This protein binds this small molecule.
Small molecule (SMILES): CC(=O)N[C@@H]1[C@@H](O)[C@H](O)[C@@H](CO)O[C@H]1O

Binding-site contacts:
Ligand atom C4 contacts residue ASN230 of chain 1.A at 4.2 Å.
Ligand atom O5 contacts residue ASN230 of chain 1.A at 2.3 Å (h-bond).
Ligand atom N2 contacts residue ASN230 of chain 1.A at 2.9 Å (h-bond).
Ligand atom C8 contacts residue GLU461 of chain 1.C at 3.5 Å.
Ligand atom C1 contacts residue THR105 of chain 1.A at 3.8 Å.
Ligand atom C8 contacts residue LYS458 of chain 1.C at 3.8 Å.
Ligand atom C7 contacts residue ASN230 of chain 1.A at 3.7 Å.
Ligand atom C6 contacts residue THR105 of chain 1.A at 4.2 Å.
Ligand atom O7 contacts residue ASN230 of chain 1.A at 4.0 Å.
Ligand atom C1 contacts residue THR232 of chain 1.A at 3.7 Å.
Ligand atom C5 contacts residue THR232 of chain 1.A at 3.9 Å.
Ligand atom C2 contacts residue ASN230 of chain 1.A at 2.4 Å.
Ligand atom C1 contacts residue ASN230 of chain 1.A at 1.4 Å.
Ligand atom C6 contacts residue THR232 of chain 1.A at 4.3 Å.
Ligand atom O7 contacts residue GLU461 of chain 1.C at 3.0 Å (salt-bridge).
Ligand atom C5 contacts residue THR105 of chain 1.A at 4.3 Å.
Ligand atom O5 contacts residue THR232 of chain 1.A at 3.8 Å.
Ligand atom C3 contacts residue ASN230 of chain 1.A at 3.8 Å.
Ligand atom O5 contacts residue THR105 of chain 1.A at 3.3 Å.
Ligand atom C5 contacts residue ASN230 of chain 1.A at 3.6 Å.
Ligand atom C7 contacts residue GLU461 of chain 1.C at 3.6 Å.

Sequence of chain 1.C:
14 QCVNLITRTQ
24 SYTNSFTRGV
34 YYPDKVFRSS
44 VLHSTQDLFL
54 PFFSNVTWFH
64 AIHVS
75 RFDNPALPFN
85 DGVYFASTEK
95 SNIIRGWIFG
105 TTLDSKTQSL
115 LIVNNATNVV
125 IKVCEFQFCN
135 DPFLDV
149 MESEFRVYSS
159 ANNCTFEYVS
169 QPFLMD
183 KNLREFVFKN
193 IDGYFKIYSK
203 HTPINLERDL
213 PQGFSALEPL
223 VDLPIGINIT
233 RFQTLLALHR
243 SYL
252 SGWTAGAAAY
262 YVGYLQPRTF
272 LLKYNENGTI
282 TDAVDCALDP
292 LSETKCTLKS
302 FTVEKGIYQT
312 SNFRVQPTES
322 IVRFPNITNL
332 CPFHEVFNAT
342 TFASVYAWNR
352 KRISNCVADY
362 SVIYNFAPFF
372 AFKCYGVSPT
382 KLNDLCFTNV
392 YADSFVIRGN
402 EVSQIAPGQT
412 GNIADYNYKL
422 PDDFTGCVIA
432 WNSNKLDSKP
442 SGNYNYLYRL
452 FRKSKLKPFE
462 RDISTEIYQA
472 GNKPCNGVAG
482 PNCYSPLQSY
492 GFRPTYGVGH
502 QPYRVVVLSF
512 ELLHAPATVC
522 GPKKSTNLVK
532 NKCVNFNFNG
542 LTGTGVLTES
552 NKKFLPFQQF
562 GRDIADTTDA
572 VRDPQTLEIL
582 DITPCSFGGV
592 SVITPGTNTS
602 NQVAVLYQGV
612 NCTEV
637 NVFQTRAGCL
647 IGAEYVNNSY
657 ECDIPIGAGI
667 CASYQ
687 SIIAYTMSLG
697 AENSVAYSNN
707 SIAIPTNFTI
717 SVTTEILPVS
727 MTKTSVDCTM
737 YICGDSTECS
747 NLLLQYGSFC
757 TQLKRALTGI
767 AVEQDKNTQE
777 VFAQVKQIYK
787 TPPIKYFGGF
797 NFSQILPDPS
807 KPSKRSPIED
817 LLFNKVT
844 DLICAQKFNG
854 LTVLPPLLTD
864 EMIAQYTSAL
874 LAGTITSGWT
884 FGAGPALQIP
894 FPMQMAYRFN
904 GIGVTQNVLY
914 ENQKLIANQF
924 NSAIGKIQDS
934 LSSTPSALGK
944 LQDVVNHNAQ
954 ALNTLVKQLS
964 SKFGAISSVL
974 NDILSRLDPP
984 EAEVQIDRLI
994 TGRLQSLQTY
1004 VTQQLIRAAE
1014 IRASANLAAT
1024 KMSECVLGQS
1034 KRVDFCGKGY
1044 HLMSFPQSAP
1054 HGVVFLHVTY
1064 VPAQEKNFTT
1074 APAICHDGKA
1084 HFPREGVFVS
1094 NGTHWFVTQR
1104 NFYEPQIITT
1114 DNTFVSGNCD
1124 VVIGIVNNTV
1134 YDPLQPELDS

Sequence of chain 1.A:
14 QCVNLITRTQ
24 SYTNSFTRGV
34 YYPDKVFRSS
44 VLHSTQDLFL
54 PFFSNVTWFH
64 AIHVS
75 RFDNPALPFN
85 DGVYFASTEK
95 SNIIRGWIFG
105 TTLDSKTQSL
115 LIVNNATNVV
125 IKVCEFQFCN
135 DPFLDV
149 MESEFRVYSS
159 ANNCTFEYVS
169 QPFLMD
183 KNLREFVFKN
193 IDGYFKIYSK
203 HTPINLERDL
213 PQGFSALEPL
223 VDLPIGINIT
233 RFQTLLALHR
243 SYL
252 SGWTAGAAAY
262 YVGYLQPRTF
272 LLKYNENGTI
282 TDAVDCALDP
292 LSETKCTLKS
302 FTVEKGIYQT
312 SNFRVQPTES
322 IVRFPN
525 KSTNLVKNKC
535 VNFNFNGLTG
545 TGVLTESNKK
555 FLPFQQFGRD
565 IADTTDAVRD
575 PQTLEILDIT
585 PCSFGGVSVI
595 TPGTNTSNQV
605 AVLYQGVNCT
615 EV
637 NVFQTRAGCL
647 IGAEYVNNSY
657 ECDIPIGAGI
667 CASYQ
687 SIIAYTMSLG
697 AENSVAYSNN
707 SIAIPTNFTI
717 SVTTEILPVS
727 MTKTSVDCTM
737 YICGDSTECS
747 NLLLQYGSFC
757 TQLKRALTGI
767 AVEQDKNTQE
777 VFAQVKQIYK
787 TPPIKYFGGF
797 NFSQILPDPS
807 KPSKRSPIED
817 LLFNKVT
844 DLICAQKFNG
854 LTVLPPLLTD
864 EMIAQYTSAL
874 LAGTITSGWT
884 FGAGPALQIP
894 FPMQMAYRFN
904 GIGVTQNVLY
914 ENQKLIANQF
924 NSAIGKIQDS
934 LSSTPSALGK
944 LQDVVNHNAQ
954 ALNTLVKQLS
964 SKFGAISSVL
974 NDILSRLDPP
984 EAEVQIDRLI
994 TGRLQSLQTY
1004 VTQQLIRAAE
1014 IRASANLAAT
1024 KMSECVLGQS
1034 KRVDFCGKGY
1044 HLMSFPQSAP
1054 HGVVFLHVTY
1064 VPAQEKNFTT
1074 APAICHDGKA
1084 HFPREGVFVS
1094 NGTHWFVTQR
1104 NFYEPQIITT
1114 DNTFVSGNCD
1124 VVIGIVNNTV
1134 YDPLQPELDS